Sequence of chain 1.A:
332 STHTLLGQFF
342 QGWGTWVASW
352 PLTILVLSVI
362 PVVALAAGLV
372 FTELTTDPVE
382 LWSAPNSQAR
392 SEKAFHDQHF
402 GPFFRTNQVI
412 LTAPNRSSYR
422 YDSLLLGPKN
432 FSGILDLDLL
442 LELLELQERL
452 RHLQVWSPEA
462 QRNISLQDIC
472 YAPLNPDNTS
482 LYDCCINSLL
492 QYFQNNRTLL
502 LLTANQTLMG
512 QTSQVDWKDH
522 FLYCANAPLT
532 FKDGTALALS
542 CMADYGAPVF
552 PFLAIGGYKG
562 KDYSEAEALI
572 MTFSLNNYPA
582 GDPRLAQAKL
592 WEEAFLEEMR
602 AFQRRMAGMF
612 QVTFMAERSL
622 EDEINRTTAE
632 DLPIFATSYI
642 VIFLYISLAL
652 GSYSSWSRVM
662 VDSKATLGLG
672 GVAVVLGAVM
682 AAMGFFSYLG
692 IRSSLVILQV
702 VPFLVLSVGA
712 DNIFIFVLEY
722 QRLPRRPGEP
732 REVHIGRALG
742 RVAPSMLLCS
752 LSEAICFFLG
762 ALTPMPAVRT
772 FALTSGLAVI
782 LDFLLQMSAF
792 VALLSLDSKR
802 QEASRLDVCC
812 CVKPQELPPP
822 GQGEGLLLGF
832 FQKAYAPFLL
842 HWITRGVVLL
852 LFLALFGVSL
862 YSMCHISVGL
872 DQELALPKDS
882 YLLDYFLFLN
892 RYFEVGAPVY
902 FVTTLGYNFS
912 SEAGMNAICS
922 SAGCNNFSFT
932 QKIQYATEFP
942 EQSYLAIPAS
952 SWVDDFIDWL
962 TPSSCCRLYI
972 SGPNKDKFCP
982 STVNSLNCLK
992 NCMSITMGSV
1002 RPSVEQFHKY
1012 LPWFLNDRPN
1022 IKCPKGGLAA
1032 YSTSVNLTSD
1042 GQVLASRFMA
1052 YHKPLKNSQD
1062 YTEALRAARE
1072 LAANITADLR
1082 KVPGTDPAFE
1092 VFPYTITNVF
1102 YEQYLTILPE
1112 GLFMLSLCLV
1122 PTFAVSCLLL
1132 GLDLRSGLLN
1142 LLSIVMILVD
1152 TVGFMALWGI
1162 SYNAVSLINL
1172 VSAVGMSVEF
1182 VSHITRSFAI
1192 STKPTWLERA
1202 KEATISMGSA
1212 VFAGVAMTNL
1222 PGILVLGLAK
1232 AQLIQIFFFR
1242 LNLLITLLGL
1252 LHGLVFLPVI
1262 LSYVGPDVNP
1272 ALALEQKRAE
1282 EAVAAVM

Binding-site contacts:
Ligand atom C5 contacts residue PHE340 of chain 1.A at 4.5 Å (hydrophobic).
Ligand atom C27 contacts residue PHE784 of chain 1.A at 3.9 Å (hydrophobic).
Ligand atom C27 contacts residue ILE781 of chain 1.A at 4.0 Å (hydrophobic).
Ligand atom C4 contacts residue PHE340 of chain 1.A at 4.4 Å (hydrophobic).
Ligand atom C7 contacts residue LEU337 of chain 1.A at 3.9 Å (hydrophobic).
Ligand atom C26 contacts residue ILE781 of chain 1.A at 4.1 Å (hydrophobic).
Ligand atom C27 contacts residue LEU752 of chain 1.A at 4.3 Å (hydrophobic).
Ligand atom C24 contacts residue PHE784 of chain 1.A at 3.8 Å (hydrophobic).
Ligand atom C27 contacts residue SER751 of chain 1.A at 3.8 Å.
Ligand atom C6 contacts residue PHE340 of chain 1.A at 4.1 Å (hydrophobic).
Ligand atom C7 contacts residue PHE340 of chain 1.A at 3.9 Å (hydrophobic).
Ligand atom C25 contacts residue ILE781 of chain 1.A at 4.0 Å (hydrophobic).
Ligand atom C26 contacts residue LEU752 of chain 1.A at 3.6 Å (hydrophobic).
Ligand atom C25 contacts residue PHE784 of chain 1.A at 4.4 Å (hydrophobic).
Ligand atom C24 contacts residue LEU748 of chain 1.A at 4.2 Å (hydrophobic).
Ligand atom C3 contacts residue PHE340 of chain 1.A at 4.2 Å (hydrophobic).
Ligand atom C15 contacts residue LEU337 of chain 1.A at 4.0 Å (hydrophobic).

This protein binds this small molecule.
Small molecule (SMILES): CC(C)CCC[C@@H](C)[C@H]1CC[C@H]2[C@@H]3CC=C4C[C@@H](O)CC[C@]4(C)[C@H]3CC[C@]12C